Sequence of chain 1.J:
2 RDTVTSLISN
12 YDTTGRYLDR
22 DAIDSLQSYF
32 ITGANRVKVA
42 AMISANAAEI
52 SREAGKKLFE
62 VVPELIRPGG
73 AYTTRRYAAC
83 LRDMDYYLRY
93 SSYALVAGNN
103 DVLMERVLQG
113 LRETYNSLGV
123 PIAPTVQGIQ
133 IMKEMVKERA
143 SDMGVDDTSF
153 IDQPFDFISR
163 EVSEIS

Sequence of chain 1.C:
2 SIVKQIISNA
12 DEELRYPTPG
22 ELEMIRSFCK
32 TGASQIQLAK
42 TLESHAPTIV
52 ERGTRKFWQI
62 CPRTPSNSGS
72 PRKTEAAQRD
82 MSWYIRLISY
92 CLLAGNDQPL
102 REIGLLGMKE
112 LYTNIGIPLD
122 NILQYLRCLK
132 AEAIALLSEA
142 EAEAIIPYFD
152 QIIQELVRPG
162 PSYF

Binding-site contacts:
Ligand atom CHC contacts residue LEU195 of chain 1.K at 2.9 Å (hydrophobic).
Ligand atom O1C contacts residue ARG167 of chain 1.K at 2.4 Å (salt-bridge).
Ligand atom CBD contacts residue ASN191 of chain 1.K at 3.3 Å.
Ligand atom OD contacts residue ASN191 of chain 1.K at 3.3 Å (h-bond).
Ligand atom CBA contacts residue TYR157 of chain 1.K at 3.3 Å (hydrophobic).
Ligand atom O1B contacts residue TYR164 of chain 1.C at 2.9 Å (h-bond).
Ligand atom O1B contacts residue LYS57 of chain 1.J at 3.4 Å.
Ligand atom C1B contacts residue ASP168 of chain 1.K at 3.5 Å.
Ligand atom ND contacts residue TRP171 of chain 1.K at 3.2 Å.
Ligand atom O2C contacts residue ARG164 of chain 1.K at 3.1 Å (salt-bridge).
Ligand atom OD contacts residue THR76 of chain 1.J at 3.0 Å (h-bond).
Ligand atom CBD contacts residue THR192 of chain 1.K at 3.3 Å.
Ligand atom C1D contacts residue LEU195 of chain 1.K at 3.5 Å (hydrophobic).
Ligand atom C2D contacts residue TRP171 of chain 1.K at 3.5 Å (hydrophobic).
Ligand atom C1A contacts residue ASP168 of chain 1.K at 3.5 Å.
Ligand atom OA contacts residue PHE172 of chain 1.K at 3.2 Å.
Ligand atom NB contacts residue ASP168 of chain 1.K at 2.7 Å (salt-bridge).
Ligand atom C4C contacts residue LEU195 of chain 1.K at 3.5 Å (hydrophobic).
Ligand atom C4A contacts residue ASP168 of chain 1.K at 3.5 Å.
Ligand atom NA contacts residue ILE199 of chain 1.K at 3.4 Å.
Ligand atom C1C contacts residue ARG167 of chain 1.K at 3.2 Å.
Ligand atom O1C contacts residue ILE67 of chain 1.J at 3.4 Å.
Ligand atom C1D contacts residue TRP171 of chain 1.K at 3.5 Å (hydrophobic).
Ligand atom CGC contacts residue ARG167 of chain 1.K at 3.4 Å.
Ligand atom OD contacts residue TRP171 of chain 1.K at 3.5 Å.
Ligand atom OA contacts residue THR207 of chain 1.K at 3.4 Å.
Ligand atom C3D contacts residue TRP171 of chain 1.K at 3.4 Å (hydrophobic).
Ligand atom C4D contacts residue TRP171 of chain 1.K at 3.3 Å (hydrophobic).
Ligand atom O2B contacts residue PHE165 of chain 1.C at 3.1 Å.
Ligand atom NC contacts residue ASP168 of chain 1.K at 2.9 Å (salt-bridge).
Ligand atom O2B contacts residue TYR164 of chain 1.C at 3.0 Å (h-bond).
Ligand atom CAD contacts residue TRP171 of chain 1.K at 3.4 Å (hydrophobic).
Ligand atom NC contacts residue ARG167 of chain 1.K at 2.9 Å (salt-bridge).
Ligand atom NA contacts residue ASP168 of chain 1.K at 2.6 Å (salt-bridge).
Ligand atom CGB contacts residue TYR164 of chain 1.C at 3.1 Å (hydrophobic).
Ligand atom CBA contacts residue SER165 of chain 1.K at 3.3 Å.
Ligand atom CBC contacts residue TYR79 of chain 1.J at 3.4 Å (hydrophobic).
Ligand atom OA contacts residue ASP168 of chain 1.K at 3.3 Å.
Ligand atom C4D contacts residue ASN191 of chain 1.K at 3.5 Å.
Ligand atom C2C contacts residue ILE198 of chain 1.K at 3.5 Å (hydrophobic).

Sequence of chain 1.K:
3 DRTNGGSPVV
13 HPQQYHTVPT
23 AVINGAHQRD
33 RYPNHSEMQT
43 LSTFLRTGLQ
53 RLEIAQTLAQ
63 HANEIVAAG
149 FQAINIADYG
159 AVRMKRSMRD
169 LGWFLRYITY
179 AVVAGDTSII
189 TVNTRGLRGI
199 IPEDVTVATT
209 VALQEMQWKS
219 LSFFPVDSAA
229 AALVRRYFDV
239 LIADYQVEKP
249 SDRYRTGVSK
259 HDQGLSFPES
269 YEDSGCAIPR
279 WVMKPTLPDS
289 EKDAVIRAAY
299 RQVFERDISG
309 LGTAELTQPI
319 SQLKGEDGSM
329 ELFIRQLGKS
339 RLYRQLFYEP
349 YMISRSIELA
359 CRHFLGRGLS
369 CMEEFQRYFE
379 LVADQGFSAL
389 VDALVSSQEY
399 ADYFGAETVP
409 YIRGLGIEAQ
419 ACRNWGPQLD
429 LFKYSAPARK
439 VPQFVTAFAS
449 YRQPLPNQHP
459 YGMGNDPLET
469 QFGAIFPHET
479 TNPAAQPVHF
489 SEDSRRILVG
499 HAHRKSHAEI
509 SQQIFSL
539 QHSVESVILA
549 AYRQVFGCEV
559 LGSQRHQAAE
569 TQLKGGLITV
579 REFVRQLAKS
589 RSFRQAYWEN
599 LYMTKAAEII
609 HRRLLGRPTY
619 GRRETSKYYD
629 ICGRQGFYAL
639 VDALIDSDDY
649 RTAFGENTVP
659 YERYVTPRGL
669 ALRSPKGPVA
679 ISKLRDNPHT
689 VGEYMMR

The small molecule below binds the protein below.
Small molecule (SMILES): CCC1=C(C)/C(=C/C2=N/C(=C\c3[nH]c(/C=C4\NC(=O)C(C)=C4CC)c(C)c3CCC(=O)O)C(CCC(=O)O)=C2C)NC1=O